Sequence of chain 1.B:
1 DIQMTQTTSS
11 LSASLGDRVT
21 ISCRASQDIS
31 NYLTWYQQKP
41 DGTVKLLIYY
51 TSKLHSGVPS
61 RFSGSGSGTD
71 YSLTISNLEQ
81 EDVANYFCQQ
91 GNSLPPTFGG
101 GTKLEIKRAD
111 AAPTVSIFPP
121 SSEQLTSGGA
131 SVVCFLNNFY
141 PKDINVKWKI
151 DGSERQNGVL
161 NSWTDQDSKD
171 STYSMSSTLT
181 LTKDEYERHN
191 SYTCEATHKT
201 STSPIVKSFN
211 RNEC

Sequence of chain 1.A:
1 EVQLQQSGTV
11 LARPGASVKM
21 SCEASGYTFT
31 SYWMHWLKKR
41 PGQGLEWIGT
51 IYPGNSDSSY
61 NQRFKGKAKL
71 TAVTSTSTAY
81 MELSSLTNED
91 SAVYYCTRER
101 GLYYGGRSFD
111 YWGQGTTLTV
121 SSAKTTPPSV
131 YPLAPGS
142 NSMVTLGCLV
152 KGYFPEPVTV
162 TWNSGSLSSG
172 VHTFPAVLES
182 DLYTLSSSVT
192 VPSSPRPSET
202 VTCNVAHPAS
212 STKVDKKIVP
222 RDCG

This small molecule binds to this protein.
Small molecule (SMILES): C=C[C@H]1C[N@@]2CC[C@H]1C[C@H]2[C@H](O)c1ccnc2ccc(OC)cc12

Binding-site contacts:
Ligand atom C7 contacts residue ARG107 of chain 1.A at 3.4 Å.
Ligand atom C8 contacts residue ARG107 of chain 1.A at 3.8 Å.
Ligand atom C15 contacts residue TYR104 of chain 1.A at 3.6 Å (hydrophobic).
Ligand atom C3 contacts residue ARG107 of chain 1.A at 3.3 Å.
Ligand atom C16 contacts residue GLU99 of chain 1.A at 3.1 Å.
Ligand atom C9 contacts residue LEU94 of chain 1.B at 3.9 Å (hydrophobic).
Ligand atom C18 contacts residue THR50 of chain 1.A at 3.8 Å.
Ligand atom O1 contacts residue TYR104 of chain 1.A at 3.7 Å.
Ligand atom C16 contacts residue HIS35 of chain 1.A at 3.9 Å.
Ligand atom C11 contacts residue GLU99 of chain 1.A at 3.6 Å.
Ligand atom C2 contacts residue GLY106 of chain 1.A at 3.3 Å.
Ligand atom C8 contacts residue LEU94 of chain 1.B at 3.7 Å (hydrophobic).
Ligand atom C19 contacts residue LEU94 of chain 1.B at 3.7 Å (hydrophobic).
Ligand atom C contacts residue ARG107 of chain 1.A at 3.8 Å.
Ligand atom C4 contacts residue ARG107 of chain 1.A at 3.6 Å.
Ligand atom C contacts residue SER108 of chain 1.A at 4.0 Å.
Ligand atom C contacts residue GLY106 of chain 1.A at 3.8 Å.
Ligand atom C15 contacts residue TRP33 of chain 1.A at 3.8 Å (hydrophobic).
Ligand atom C10 contacts residue GLY106 of chain 1.A at 3.4 Å.
Ligand atom C contacts residue PHE109 of chain 1.A at 3.7 Å (hydrophobic).
Ligand atom C8 contacts residue GLY91 of chain 1.B at 3.2 Å.
Ligand atom C4 contacts residue GLY106 of chain 1.A at 3.9 Å.
Ligand atom N contacts residue ARG107 of chain 1.A at 3.5 Å.
Ligand atom C9 contacts residue GLY91 of chain 1.B at 3.6 Å.
Ligand atom C5 contacts residue ARG107 of chain 1.A at 3.5 Å.
Ligand atom C2 contacts residue LEU94 of chain 1.B at 3.9 Å (hydrophobic).
Ligand atom C10 contacts residue GLU99 of chain 1.A at 3.5 Å.
Ligand atom O contacts residue PRO96 of chain 1.B at 3.5 Å.
Ligand atom C3 contacts residue GLY106 of chain 1.A at 3.8 Å.
Ligand atom C7 contacts residue LEU94 of chain 1.B at 3.7 Å (hydrophobic).
Ligand atom C19 contacts residue THR50 of chain 1.A at 3.6 Å.
Ligand atom C2 contacts residue ARG107 of chain 1.A at 3.7 Å.
Ligand atom C6 contacts residue ARG107 of chain 1.A at 3.5 Å.
Ligand atom N1 contacts residue GLU99 of chain 1.A at 2.9 Å (salt-bridge).
Ligand atom N contacts residue LEU94 of chain 1.B at 3.8 Å.
Ligand atom C14 contacts residue TRP33 of chain 1.A at 3.8 Å (hydrophobic).
Ligand atom C contacts residue GLU99 of chain 1.A at 4.0 Å.
Ligand atom C7 contacts residue GLY91 of chain 1.B at 3.9 Å.
Ligand atom C1 contacts residue LEU94 of chain 1.B at 3.9 Å (hydrophobic).
Ligand atom C15 contacts residue GLU99 of chain 1.A at 3.6 Å.